Sequence of chain 3.A:
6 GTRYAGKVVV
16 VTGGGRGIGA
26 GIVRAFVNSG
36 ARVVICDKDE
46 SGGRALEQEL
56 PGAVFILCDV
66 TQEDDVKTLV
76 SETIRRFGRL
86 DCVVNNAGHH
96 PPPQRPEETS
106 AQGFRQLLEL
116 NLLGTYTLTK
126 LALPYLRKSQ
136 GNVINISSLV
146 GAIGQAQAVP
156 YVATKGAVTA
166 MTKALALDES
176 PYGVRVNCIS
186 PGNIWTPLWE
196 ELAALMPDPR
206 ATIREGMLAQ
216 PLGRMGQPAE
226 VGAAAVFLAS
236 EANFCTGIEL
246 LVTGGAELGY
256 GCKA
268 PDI

Binding-site contacts:
Ligand atom C6 contacts residue PRO192 of chain 3.A at 3.9 Å (hydrophobic).
Ligand atom O4 contacts residue TRP190 of chain 3.A at 3.4 Å (h-bond).
Ligand atom O5 contacts residue THR191 of chain 3.A at 3.4 Å.
Ligand atom O1 contacts residue PRO192 of chain 3.A at 3.6 Å.
Ligand atom O1 contacts residue GLY22 of chain 3.A at 3.3 Å.
Ligand atom C6 contacts residue GLU195 of chain 3.A at 3.5 Å.
Ligand atom C5 contacts residue THR191 of chain 3.A at 4.0 Å.
Ligand atom C5 contacts residue PRO192 of chain 3.A at 4.5 Å (hydrophobic).
Ligand atom O6 contacts residue THR191 of chain 3.A at 3.7 Å.
Ligand atom O1 contacts residue PRO223 of chain 3.A at 3.6 Å.
Ligand atom O1 contacts residue THR191 of chain 3.A at 4.0 Å.
Ligand atom C4 contacts residue TRP190 of chain 3.A at 4.2 Å (hydrophobic).
Ligand atom C1 contacts residue PRO192 of chain 3.A at 4.1 Å (hydrophobic).
Ligand atom C1 contacts residue TRP190 of chain 3.A at 3.5 Å (hydrophobic).
Ligand atom C6 contacts residue TRP190 of chain 3.A at 3.4 Å (hydrophobic).
Ligand atom C1 contacts residue PRO223 of chain 3.A at 4.2 Å (hydrophobic).
Ligand atom O5 contacts residue PRO192 of chain 3.A at 3.4 Å.
Ligand atom O6 contacts residue GLU195 of chain 3.A at 2.7 Å (salt-bridge).
Ligand atom C5 contacts residue TRP190 of chain 3.A at 3.6 Å (hydrophobic).
Ligand atom O6 contacts residue TRP190 of chain 3.A at 4.5 Å.
Ligand atom O5 contacts residue TRP190 of chain 3.A at 3.6 Å (h-bond).
Ligand atom O6 contacts residue PRO192 of chain 3.A at 3.6 Å.
Ligand atom C6 contacts residue THR191 of chain 3.A at 3.5 Å.
Ligand atom C1 contacts residue THR191 of chain 3.A at 4.0 Å.
Ligand atom O1 contacts residue TRP190 of chain 3.A at 4.0 Å.

The small molecule below binds the protein below.
Small molecule (SMILES): OC[C@H]1O[C@@H](O)[C@H](O)[C@@H](O)[C@@H]1O